A protein and the small-molecule ligand that binds it are described below.
Small molecule (SMILES): CC(=O)N[C@@H]1[C@@H](O)[C@H](O)[C@@H](CO)O[C@H]1O

Sequence of chain 1.B:
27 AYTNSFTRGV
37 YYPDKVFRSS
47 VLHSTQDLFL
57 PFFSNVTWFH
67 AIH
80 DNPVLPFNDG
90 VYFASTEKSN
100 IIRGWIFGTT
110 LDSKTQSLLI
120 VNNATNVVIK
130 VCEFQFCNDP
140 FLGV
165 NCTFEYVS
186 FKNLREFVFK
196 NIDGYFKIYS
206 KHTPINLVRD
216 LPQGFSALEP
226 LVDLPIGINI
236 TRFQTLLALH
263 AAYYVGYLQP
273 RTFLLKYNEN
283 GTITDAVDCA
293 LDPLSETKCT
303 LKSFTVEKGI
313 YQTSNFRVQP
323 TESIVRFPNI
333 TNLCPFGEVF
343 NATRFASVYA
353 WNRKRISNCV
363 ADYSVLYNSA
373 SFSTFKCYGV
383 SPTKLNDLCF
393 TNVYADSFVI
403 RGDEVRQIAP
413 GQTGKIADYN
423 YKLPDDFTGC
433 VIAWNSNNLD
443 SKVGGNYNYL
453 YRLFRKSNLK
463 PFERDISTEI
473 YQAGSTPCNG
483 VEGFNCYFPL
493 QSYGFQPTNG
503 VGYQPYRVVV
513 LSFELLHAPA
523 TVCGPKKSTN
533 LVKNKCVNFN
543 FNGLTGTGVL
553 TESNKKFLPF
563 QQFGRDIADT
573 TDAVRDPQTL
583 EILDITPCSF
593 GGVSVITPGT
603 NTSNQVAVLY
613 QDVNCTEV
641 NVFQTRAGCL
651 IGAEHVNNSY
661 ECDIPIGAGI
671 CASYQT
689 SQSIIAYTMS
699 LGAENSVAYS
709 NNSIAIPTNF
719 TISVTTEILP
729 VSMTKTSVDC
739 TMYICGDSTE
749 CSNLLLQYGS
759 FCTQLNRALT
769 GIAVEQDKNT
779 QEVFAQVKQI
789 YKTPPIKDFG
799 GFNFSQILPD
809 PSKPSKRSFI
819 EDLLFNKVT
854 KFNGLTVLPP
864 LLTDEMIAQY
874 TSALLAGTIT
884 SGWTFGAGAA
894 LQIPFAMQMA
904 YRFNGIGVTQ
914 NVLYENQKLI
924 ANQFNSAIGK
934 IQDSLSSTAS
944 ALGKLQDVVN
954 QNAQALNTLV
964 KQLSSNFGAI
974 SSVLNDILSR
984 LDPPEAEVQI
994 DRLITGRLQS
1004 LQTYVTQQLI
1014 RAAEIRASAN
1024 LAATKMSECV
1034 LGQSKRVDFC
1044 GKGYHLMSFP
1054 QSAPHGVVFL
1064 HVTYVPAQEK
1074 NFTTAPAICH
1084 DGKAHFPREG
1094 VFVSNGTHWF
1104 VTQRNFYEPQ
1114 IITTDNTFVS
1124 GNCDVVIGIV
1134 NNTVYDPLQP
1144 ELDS

Binding-site contacts:
Ligand atom C5 contacts residue ASN122 of chain 1.B at 3.7 Å.
Ligand atom N2 contacts residue ASN122 of chain 1.B at 2.9 Å (h-bond).
Ligand atom C1 contacts residue ASN122 of chain 1.B at 1.4 Å.
Ligand atom O7 contacts residue ASN125 of chain 1.B at 2.6 Å (h-bond).
Ligand atom O5 contacts residue ASN122 of chain 1.B at 2.4 Å (h-bond).
Ligand atom O5 contacts residue VAL127 of chain 1.B at 4.2 Å.
Ligand atom C3 contacts residue ASN122 of chain 1.B at 3.8 Å.
Ligand atom C6 contacts residue LYS129 of chain 1.B at 4.5 Å.
Ligand atom C7 contacts residue ASN125 of chain 1.B at 3.6 Å.
Ligand atom C4 contacts residue ASN122 of chain 1.B at 4.2 Å.
Ligand atom C6 contacts residue VAL127 of chain 1.B at 4.3 Å (hydrophobic).
Ligand atom C8 contacts residue ASN125 of chain 1.B at 3.9 Å.
Ligand atom O6 contacts residue LYS129 of chain 1.B at 4.4 Å.
Ligand atom C5 contacts residue VAL127 of chain 1.B at 4.0 Å (hydrophobic).
Ligand atom O6 contacts residue VAL127 of chain 1.B at 3.8 Å.
Ligand atom C8 contacts residue ASN122 of chain 1.B at 3.9 Å.
Ligand atom C2 contacts residue ASN122 of chain 1.B at 2.4 Å.
Ligand atom C7 contacts residue ASN122 of chain 1.B at 3.5 Å.
Ligand atom O7 contacts residue ASN122 of chain 1.B at 3.4 Å (h-bond).